The protein below binds the small molecule below.
Small molecule (SMILES): Cc1cc(N)nc(CCc2cc(CCCN)cc(CCc3cc(C)cc(N)n3)c2)c1

Sequence of chain 1.B:
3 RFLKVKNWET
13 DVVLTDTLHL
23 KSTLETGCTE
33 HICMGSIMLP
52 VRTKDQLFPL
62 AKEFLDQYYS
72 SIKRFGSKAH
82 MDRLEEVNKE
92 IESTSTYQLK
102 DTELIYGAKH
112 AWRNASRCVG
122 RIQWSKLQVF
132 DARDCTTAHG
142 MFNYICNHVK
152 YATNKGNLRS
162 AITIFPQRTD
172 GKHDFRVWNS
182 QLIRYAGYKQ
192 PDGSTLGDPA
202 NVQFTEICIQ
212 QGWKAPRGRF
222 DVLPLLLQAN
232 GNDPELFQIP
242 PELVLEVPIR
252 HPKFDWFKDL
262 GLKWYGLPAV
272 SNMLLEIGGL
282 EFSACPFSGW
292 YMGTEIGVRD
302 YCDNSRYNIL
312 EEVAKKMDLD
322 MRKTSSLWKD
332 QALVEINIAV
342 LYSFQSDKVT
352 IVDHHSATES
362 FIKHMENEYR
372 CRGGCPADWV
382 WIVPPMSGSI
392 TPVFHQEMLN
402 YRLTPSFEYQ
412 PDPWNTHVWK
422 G

Binding-site contacts:
Ligand atom C29 contacts residue HEM1 of chain 1.J at 3.0 Å.
Ligand atom C16 contacts residue HEM1 of chain 1.J at 3.6 Å.
Ligand atom C18 contacts residue HEM1 of chain 1.J at 3.5 Å.
Ligand atom C9 contacts residue ARG300 of chain 1.B at 3.0 Å.
Ligand atom C9 contacts residue ARG307 of chain 1.B at 3.4 Å.
Ligand atom C8 contacts residue ARG185 of chain 1.B at 2.9 Å.
Ligand atom N11 contacts residue GLU296 of chain 1.B at 2.9 Å (salt-bridge).
Ligand atom C22 contacts residue TRP382 of chain 1.B at 3.7 Å (hydrophobic).
Ligand atom C28 contacts residue HEM1 of chain 1.J at 2.8 Å.
Ligand atom N21 contacts residue HEM1 of chain 1.J at 3.1 Å (h-bond).
Ligand atom N10 contacts residue ASP301 of chain 1.B at 3.0 Å (salt-bridge).
Ligand atom C14 contacts residue HEM1 of chain 1.J at 3.7 Å.
Ligand atom C12 contacts residue HEM1 of chain 1.J at 3.6 Å.
Ligand atom C17 contacts residue HEM1 of chain 1.J at 3.4 Å.
Ligand atom N26 contacts residue VAL381 of chain 1.B at 3.8 Å.
Ligand atom C13 contacts residue VAL271 of chain 1.B at 3.7 Å (hydrophobic).
Ligand atom C19 contacts residue VAL271 of chain 1.B at 3.7 Å (hydrophobic).
Ligand atom N11 contacts residue HEM1 of chain 1.J at 3.6 Å.
Ligand atom C15 contacts residue HEM1 of chain 1.J at 3.4 Å.
Ligand atom C4 contacts residue HEM1 of chain 1.J at 3.4 Å.
Ligand atom N16 contacts residue GLU296 of chain 1.B at 2.8 Å (salt-bridge).
Ligand atom C27 contacts residue MET40 of chain 1.B at 3.5 Å (hydrophobic).
Ligand atom C9 contacts residue ARG185 of chain 1.B at 3.5 Å.
Ligand atom C2 contacts residue GLN182 of chain 1.B at 3.7 Å.
Ligand atom C29 contacts residue TRP382 of chain 1.B at 2.9 Å (hydrophobic).
Ligand atom C5 contacts residue HEM1 of chain 1.J at 3.5 Å.
Ligand atom N16 contacts residue HEM1 of chain 1.J at 3.4 Å.
Ligand atom C22 contacts residue HEM1 of chain 1.J at 3.4 Å.
Ligand atom C7 contacts residue ARG185 of chain 1.B at 3.4 Å.
Ligand atom C17 contacts residue PHE288 of chain 1.B at 3.7 Å (hydrophobic).
Ligand atom C12 contacts residue GLU296 of chain 1.B at 3.7 Å.
Ligand atom C18 contacts residue GLU296 of chain 1.B at 3.6 Å.
Ligand atom N16 contacts residue TRP291 of chain 1.B at 2.7 Å (h-bond).
Ligand atom N10 contacts residue ARG300 of chain 1.B at 3.7 Å.
Ligand atom N10 contacts residue ARG185 of chain 1.B at 3.0 Å (salt-bridge).
Ligand atom C16 contacts residue GLU296 of chain 1.B at 3.6 Å.
Ligand atom C17 contacts residue GLY290 of chain 1.B at 3.7 Å.
Ligand atom N10 contacts residue ARG307 of chain 1.B at 2.9 Å (salt-bridge).
Ligand atom N10 contacts residue GLN182 of chain 1.B at 3.6 Å (h-bond).
Ligand atom C7 contacts residue GLN182 of chain 1.B at 3.7 Å.

Sequence of chain 1.A:
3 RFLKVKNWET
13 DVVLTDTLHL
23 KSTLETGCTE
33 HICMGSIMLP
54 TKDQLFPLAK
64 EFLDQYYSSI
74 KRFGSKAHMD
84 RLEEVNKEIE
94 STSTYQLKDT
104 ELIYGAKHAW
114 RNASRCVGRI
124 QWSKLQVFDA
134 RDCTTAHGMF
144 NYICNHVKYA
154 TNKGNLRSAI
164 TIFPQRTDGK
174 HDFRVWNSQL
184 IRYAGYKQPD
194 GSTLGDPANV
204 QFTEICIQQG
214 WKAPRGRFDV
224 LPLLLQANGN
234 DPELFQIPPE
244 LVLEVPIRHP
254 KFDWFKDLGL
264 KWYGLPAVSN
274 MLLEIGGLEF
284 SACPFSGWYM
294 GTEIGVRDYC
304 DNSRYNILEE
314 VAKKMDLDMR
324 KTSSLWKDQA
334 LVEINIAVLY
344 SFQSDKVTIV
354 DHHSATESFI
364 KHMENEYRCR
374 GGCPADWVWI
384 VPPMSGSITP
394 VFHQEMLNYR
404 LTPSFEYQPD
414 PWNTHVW